Sequence of chain 2.A:
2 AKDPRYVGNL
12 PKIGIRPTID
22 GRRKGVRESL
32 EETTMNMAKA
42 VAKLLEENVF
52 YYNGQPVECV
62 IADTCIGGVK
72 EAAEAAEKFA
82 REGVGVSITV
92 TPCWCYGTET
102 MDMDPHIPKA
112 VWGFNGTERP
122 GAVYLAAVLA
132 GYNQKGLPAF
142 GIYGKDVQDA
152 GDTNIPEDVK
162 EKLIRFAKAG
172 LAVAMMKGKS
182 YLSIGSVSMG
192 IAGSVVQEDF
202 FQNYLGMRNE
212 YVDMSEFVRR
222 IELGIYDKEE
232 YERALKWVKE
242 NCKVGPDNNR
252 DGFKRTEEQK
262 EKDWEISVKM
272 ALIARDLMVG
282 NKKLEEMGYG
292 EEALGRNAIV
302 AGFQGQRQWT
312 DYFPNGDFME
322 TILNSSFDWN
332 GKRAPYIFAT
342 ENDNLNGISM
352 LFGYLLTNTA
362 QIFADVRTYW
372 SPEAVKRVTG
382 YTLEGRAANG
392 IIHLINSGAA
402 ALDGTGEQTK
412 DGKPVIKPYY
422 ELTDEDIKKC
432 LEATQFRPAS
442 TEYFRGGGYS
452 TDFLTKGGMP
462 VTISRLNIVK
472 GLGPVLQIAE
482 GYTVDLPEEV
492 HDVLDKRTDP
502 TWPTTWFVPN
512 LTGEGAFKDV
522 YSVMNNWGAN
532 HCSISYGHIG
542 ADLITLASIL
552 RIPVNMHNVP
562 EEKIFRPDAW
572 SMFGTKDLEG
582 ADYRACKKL

Sequence of chain 2.B:
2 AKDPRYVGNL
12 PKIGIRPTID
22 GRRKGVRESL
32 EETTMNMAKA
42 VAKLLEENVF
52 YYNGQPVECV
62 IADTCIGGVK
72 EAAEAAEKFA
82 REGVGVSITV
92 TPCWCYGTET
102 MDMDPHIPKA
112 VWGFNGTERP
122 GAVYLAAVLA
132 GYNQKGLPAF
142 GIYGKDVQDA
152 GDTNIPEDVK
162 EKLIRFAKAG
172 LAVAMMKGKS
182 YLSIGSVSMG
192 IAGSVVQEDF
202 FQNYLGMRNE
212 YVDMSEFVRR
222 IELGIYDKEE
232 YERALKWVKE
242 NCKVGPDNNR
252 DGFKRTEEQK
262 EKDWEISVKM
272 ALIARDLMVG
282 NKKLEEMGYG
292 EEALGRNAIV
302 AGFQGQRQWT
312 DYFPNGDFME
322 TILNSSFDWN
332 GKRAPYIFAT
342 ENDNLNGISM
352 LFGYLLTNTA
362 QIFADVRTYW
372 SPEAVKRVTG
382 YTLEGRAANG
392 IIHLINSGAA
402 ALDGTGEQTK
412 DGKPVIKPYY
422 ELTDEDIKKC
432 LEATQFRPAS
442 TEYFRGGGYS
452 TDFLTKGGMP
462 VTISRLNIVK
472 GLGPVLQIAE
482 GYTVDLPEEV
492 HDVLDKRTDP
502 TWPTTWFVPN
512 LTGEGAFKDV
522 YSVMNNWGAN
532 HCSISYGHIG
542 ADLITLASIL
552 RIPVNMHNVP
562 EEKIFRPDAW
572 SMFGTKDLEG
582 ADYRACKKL

Binding-site contacts:
Ligand atom C5 contacts residue GLN307 of chain 2.A at 3.7 Å.
Ligand atom O3 contacts residue TRP95 of chain 2.B at 3.0 Å.
Ligand atom O4 contacts residue GLN307 of chain 2.A at 2.9 Å (h-bond).
Ligand atom O5 contacts residue TRP95 of chain 2.B at 3.5 Å.
Ligand atom O5 contacts residue ARG23 of chain 2.B at 2.7 Å (salt-bridge).
Ligand atom O2 contacts residue MN1 of chain 2.E at 2.5 Å.
Ligand atom C6 contacts residue TYR444 of chain 2.A at 3.4 Å (hydrophobic).
Ligand atom C6 contacts residue ARG23 of chain 2.B at 3.7 Å.
Ligand atom O2 contacts residue SER398 of chain 2.A at 3.6 Å.
Ligand atom C2 contacts residue ASP366 of chain 2.A at 3.8 Å.
Ligand atom C5 contacts residue TRP95 of chain 2.B at 4.1 Å (hydrophobic).
Ligand atom O5 contacts residue MET190 of chain 2.A at 3.7 Å.
Ligand atom C2 contacts residue SER398 of chain 2.A at 4.0 Å.
Ligand atom O4 contacts residue SER398 of chain 2.A at 3.0 Å.
Ligand atom C1 contacts residue TRP95 of chain 2.B at 3.6 Å (hydrophobic).
Ligand atom O2 contacts residue ASP366 of chain 2.A at 2.6 Å (salt-bridge).
Ligand atom O3 contacts residue PRO121 of chain 2.B at 3.8 Å.
Ligand atom C1 contacts residue ASP366 of chain 2.A at 3.8 Å.
Ligand atom C4 contacts residue GLN307 of chain 2.A at 4.1 Å.
Ligand atom C1 contacts residue VAL124 of chain 2.B at 4.0 Å (hydrophobic).
Ligand atom O1 contacts residue ASP366 of chain 2.A at 3.1 Å (salt-bridge).
Ligand atom O1 contacts residue MN1 of chain 2.E at 2.1 Å.
Ligand atom O1 contacts residue HIS532 of chain 2.A at 3.1 Å (h-bond).
Ligand atom O1 contacts residue GLU342 of chain 2.A at 3.5 Å (salt-bridge).
Ligand atom C1 contacts residue GLU342 of chain 2.A at 3.7 Å.
Ligand atom O1 contacts residue ASN531 of chain 2.A at 3.1 Å (h-bond).
Ligand atom C1 contacts residue MN1 of chain 2.E at 2.9 Å.
Ligand atom C2 contacts residue MN1 of chain 2.E at 2.8 Å.
Ligand atom C2 contacts residue GLU342 of chain 2.A at 3.3 Å.
Ligand atom C6 contacts residue PHE445 of chain 2.A at 3.7 Å (hydrophobic).
Ligand atom O4 contacts residue PHE445 of chain 2.A at 4.1 Å.
Ligand atom C1 contacts residue ASN531 of chain 2.A at 4.0 Å.
Ligand atom O1 contacts residue VAL124 of chain 2.B at 3.7 Å.
Ligand atom C3 contacts residue TRP95 of chain 2.B at 3.8 Å (hydrophobic).
Ligand atom C4 contacts residue SER398 of chain 2.A at 3.7 Å.
Ligand atom C5 contacts residue ARG23 of chain 2.B at 3.5 Å.
Ligand atom O4 contacts residue GLU342 of chain 2.A at 3.4 Å (salt-bridge).
Ligand atom C6 contacts residue GLN307 of chain 2.A at 3.6 Å.
Ligand atom C3 contacts residue GLU342 of chain 2.A at 4.1 Å.
Ligand atom O5 contacts residue GLN307 of chain 2.A at 2.8 Å (h-bond).

The small molecule below binds the protein below.
Small molecule (SMILES): C[C@H](O)[C@@H](O)[C@@H](O)[C@H](O)CO